Binding-site contacts:
Ligand atom CZ3 contacts residue TRP97 of chain 1.A at 3.5 Å (hydrophobic).
Ligand atom CD2 contacts residue ALA325 of chain 1.A at 3.6 Å (hydrophobic).
Ligand atom NE1 contacts residue ALA325 of chain 1.A at 3.5 Å.
Ligand atom O1 contacts residue SER197 of chain 1.A at 2.9 Å (h-bond).
Ligand atom OXT contacts residue SER174 of chain 1.A at 2.8 Å (h-bond).
Ligand atom C contacts residue SER174 of chain 1.A at 3.5 Å.
Ligand atom N contacts residue ALA195 of chain 1.A at 2.6 Å (h-bond).
Ligand atom O1 contacts residue SER174 of chain 1.A at 2.6 Å (h-bond).
Ligand atom OXT contacts residue TYR245 of chain 1.A at 3.2 Å.
Ligand atom CA contacts residue SER197 of chain 1.A at 3.9 Å.
Ligand atom C contacts residue ALA195 of chain 1.A at 3.9 Å (hydrophobic).
Ligand atom C9 contacts residue ALA195 of chain 1.A at 2.9 Å (hydrophobic).
Ligand atom CE3 contacts residue THR172 of chain 1.A at 3.6 Å.
Ligand atom CB contacts residue ALA195 of chain 1.A at 3.7 Å (hydrophobic).
Ligand atom N contacts residue TYR245 of chain 1.A at 3.6 Å.
Ligand atom N contacts residue SER197 of chain 1.A at 2.8 Å (h-bond).
Ligand atom O1 contacts residue TYR245 of chain 1.A at 3.4 Å.
Ligand atom CH2 contacts residue ARG93 of chain 1.A at 3.5 Å.
Ligand atom C9 contacts residue GLU324 of chain 1.A at 3.2 Å.
Ligand atom CZ2 contacts residue ALA325 of chain 1.A at 3.9 Å (hydrophobic).
Ligand atom CD1 contacts residue GLU324 of chain 1.A at 3.2 Å.
Ligand atom OXT contacts residue GLY173 of chain 1.A at 3.3 Å.
Ligand atom CE2 contacts residue GLU324 of chain 1.A at 3.8 Å.
Ligand atom OXT contacts residue THR172 of chain 1.A at 3.9 Å.
Ligand atom CH2 contacts residue ALA325 of chain 1.A at 3.9 Å (hydrophobic).
Ligand atom CE2 contacts residue ALA325 of chain 1.A at 3.5 Å (hydrophobic).
Ligand atom CD1 contacts residue ALA325 of chain 1.A at 3.6 Å (hydrophobic).
Ligand atom CH2 contacts residue TRP97 of chain 1.A at 3.6 Å (hydrophobic).
Ligand atom C9 contacts residue SER197 of chain 1.A at 3.3 Å.
Ligand atom CA contacts residue TYR245 of chain 1.A at 3.5 Å (hydrophobic).
Ligand atom NE1 contacts residue GLU324 of chain 1.A at 2.6 Å (salt-bridge).
Ligand atom CG contacts residue ALA195 of chain 1.A at 3.8 Å (hydrophobic).
Ligand atom C contacts residue TYR245 of chain 1.A at 3.3 Å (hydrophobic).
Ligand atom C contacts residue THR172 of chain 1.A at 3.8 Å.
Ligand atom CG contacts residue ALA325 of chain 1.A at 3.5 Å (hydrophobic).
Ligand atom CD1 contacts residue ALA195 of chain 1.A at 3.5 Å (hydrophobic).
Ligand atom CA contacts residue ALA195 of chain 1.A at 3.5 Å (hydrophobic).
Ligand atom CB contacts residue THR172 of chain 1.A at 3.7 Å.
Ligand atom O1 contacts residue SER196 of chain 1.A at 3.4 Å.
Ligand atom O1 contacts residue ALA195 of chain 1.A at 3.5 Å (h-bond).

Sequence of chain 1.A:
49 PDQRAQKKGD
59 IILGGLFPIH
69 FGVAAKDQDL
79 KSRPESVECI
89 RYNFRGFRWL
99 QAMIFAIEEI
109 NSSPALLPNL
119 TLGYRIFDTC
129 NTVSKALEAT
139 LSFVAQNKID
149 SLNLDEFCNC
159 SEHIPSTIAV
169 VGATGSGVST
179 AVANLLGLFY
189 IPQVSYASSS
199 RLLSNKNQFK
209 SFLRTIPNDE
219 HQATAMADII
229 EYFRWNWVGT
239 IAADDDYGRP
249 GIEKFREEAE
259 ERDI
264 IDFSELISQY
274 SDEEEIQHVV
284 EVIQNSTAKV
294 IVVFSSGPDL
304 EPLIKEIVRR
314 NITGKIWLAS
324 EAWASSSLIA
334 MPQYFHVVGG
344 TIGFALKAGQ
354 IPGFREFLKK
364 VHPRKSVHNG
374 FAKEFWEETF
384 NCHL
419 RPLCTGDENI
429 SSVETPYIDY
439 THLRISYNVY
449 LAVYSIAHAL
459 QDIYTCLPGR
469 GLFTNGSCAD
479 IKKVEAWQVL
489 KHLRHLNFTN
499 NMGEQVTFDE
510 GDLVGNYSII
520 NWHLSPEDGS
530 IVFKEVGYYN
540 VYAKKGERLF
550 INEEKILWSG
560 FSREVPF

This small molecule binds to this protein.
Small molecule (SMILES): O=C(O)[C@@H]1Cc2c([nH]c3ccccc23)CN1